Sequence of chain 1.A:
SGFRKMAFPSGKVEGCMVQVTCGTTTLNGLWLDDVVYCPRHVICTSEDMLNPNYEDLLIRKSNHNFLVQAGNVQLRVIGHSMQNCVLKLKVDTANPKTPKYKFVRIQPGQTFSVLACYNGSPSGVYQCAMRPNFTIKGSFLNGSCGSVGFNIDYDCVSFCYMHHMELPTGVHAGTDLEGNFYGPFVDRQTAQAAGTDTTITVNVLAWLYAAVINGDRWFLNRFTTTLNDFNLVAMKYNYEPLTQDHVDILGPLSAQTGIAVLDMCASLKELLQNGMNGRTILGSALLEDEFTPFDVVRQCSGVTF

Binding-site contacts:
Ligand atom C22 contacts residue LEU141 of chain 1.B at 3.7 Å (hydrophobic).
Ligand atom O1 contacts residue GLU166 of chain 1.B at 3.3 Å (salt-bridge).
Ligand atom C11 contacts residue HIS164 of chain 1.B at 3.5 Å.
Ligand atom C13 contacts residue MET49 of chain 1.B at 3.5 Å (hydrophobic).
Ligand atom C25 contacts residue THR26 of chain 1.B at 3.5 Å.
Ligand atom C14 contacts residue MET49 of chain 1.B at 3.6 Å (hydrophobic).
Ligand atom O7 contacts residue GLY143 of chain 1.B at 2.8 Å (h-bond).
Ligand atom O7 contacts residue SER144 of chain 1.B at 3.1 Å (h-bond).
Ligand atom C5 contacts residue GLU166 of chain 1.B at 3.7 Å.
Ligand atom C18 contacts residue HIS41 of chain 1.B at 3.7 Å.
Ligand atom C16 contacts residue ASP187 of chain 1.B at 3.6 Å.
Ligand atom N3 contacts residue HIS164 of chain 1.B at 2.9 Å (h-bond).
Ligand atom N5 contacts residue CYS145 of chain 1.B at 3.7 Å.
Ligand atom C26 contacts residue THR26 of chain 1.B at 3.4 Å.
Ligand atom N1 contacts residue GLU166 of chain 1.B at 3.0 Å (salt-bridge).
Ligand atom O3 contacts residue MET165 of chain 1.B at 3.4 Å.
Ligand atom C17 contacts residue CYS145 of chain 1.B at 2.8 Å (hydrophobic).
Ligand atom O5 contacts residue PHE140 of chain 1.B at 3.5 Å.
Ligand atom O6 contacts residue HIS41 of chain 1.B at 2.6 Å (h-bond).
Ligand atom C12 contacts residue HIS164 of chain 1.B at 3.7 Å.
Ligand atom C24 contacts residue CYS145 of chain 1.B at 2.7 Å (hydrophobic).
Ligand atom C18 contacts residue CYS145 of chain 1.B at 1.8 Å (hydrophobic).
Ligand atom C4 contacts residue PRO168 of chain 1.B at 3.6 Å (hydrophobic).
Ligand atom C15 contacts residue HIS164 of chain 1.B at 3.5 Å.
Ligand atom C19 contacts residue CYS145 of chain 1.B at 3.1 Å (hydrophobic).
Ligand atom C22 contacts residue GLU166 of chain 1.B at 3.6 Å.
Ligand atom N4 contacts residue PHE140 of chain 1.B at 3.0 Å (h-bond).
Ligand atom C27 contacts residue GLY143 of chain 1.B at 3.2 Å.
Ligand atom C13 contacts residue HIS164 of chain 1.B at 3.7 Å.
Ligand atom C4 contacts residue LEU167 of chain 1.B at 3.5 Å (hydrophobic).
Ligand atom O5 contacts residue HIS163 of chain 1.B at 2.7 Å (h-bond).
Ligand atom C25 contacts residue GLY143 of chain 1.B at 3.5 Å.
Ligand atom C27 contacts residue ASN142 of chain 1.B at 3.3 Å.
Ligand atom O3 contacts residue GLU166 of chain 1.B at 2.9 Å (salt-bridge).
Ligand atom N3 contacts residue CYS145 of chain 1.B at 3.2 Å (h-bond).
Ligand atom O7 contacts residue CYS145 of chain 1.B at 3.0 Å (h-bond).
Ligand atom O6 contacts residue CYS145 of chain 1.B at 2.6 Å (h-bond).
Ligand atom C16 contacts residue MET49 of chain 1.B at 3.7 Å (hydrophobic).
Ligand atom C22 contacts residue ASN142 of chain 1.B at 3.6 Å.
Ligand atom N4 contacts residue GLU166 of chain 1.B at 3.6 Å.

Sequence of chain 1.B:
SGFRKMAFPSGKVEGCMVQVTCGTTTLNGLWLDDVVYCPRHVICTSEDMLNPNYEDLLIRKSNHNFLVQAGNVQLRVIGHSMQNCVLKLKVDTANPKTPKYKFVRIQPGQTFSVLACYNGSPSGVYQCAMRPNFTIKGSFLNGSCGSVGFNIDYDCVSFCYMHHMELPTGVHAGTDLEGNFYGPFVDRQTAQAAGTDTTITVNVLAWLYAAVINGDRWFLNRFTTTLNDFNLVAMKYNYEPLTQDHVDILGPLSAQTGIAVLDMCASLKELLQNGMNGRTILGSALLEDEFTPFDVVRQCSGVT

This small molecule binds to this protein.
Small molecule (SMILES): CC(C)(C)OC(=O)Nc1cccn([C@@H](CC2CC2)C(=O)N[C@@H](C[C@@H]2CCNC2=O)[C@@H](O)C(=O)NC2CC2)c1=O